This small molecule binds to this protein.
Small molecule (SMILES): CN1C(=O)N[C@@]2(OO)C(=O)NC(=O)N=C12

Sequence of chain 1.A:
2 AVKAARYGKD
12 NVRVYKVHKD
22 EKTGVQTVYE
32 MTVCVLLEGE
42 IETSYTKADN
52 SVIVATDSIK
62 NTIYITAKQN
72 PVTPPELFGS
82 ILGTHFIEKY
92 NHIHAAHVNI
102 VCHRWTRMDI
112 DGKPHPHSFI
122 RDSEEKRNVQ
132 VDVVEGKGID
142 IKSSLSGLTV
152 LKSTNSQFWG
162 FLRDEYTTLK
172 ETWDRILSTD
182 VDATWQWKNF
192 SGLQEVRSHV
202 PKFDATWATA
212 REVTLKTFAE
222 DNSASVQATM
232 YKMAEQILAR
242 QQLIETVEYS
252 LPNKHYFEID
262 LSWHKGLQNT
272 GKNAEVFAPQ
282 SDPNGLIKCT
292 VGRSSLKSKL

Sequence of chain 3.A:
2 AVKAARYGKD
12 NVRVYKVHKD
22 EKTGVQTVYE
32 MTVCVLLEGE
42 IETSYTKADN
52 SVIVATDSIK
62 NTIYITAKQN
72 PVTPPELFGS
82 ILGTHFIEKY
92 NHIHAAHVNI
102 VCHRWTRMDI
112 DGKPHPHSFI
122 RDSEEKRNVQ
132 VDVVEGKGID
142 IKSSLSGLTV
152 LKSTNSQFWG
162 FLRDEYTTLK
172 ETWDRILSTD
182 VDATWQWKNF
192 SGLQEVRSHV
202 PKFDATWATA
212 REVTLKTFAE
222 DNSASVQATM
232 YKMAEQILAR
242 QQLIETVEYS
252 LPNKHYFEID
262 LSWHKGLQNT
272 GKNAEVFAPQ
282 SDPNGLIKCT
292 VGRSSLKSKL

Binding-site contacts:
Ligand atom C2 contacts residue MUA1 of chain 3.E at 0.6 Å.
Ligand atom O2 contacts residue OXY1 of chain 3.D at 0.4 Å (h-bond).
Ligand atom C3 contacts residue MUA1 of chain 3.E at 0.1 Å.
Ligand atom N1 contacts residue OXY1 of chain 3.D at 3.3 Å (h-bond).
Ligand atom O3 contacts residue MUA1 of chain 3.E at 0.3 Å (h-bond).
Ligand atom N1 contacts residue THR57 of chain 1.A at 2.8 Å (h-bond).
Ligand atom O contacts residue THR57 of chain 1.A at 3.4 Å (h-bond).
Ligand atom N2 contacts residue GLN228 of chain 3.A at 3.0 Å (h-bond).
Ligand atom O contacts residue LEU170 of chain 3.A at 3.4 Å.
Ligand atom N3 contacts residue ARG176 of chain 3.A at 3.0 Å (salt-bridge).
Ligand atom O3 contacts residue GLN228 of chain 3.A at 2.9 Å (h-bond).
Ligand atom O2 contacts residue THR57 of chain 1.A at 2.6 Å (h-bond).
Ligand atom O contacts residue ASP58 of chain 1.A at 3.0 Å (salt-bridge).
Ligand atom O4 contacts residue ARG176 of chain 3.A at 2.8 Å (salt-bridge).
Ligand atom O1 contacts residue MUA1 of chain 3.E at 2.1 Å.
Ligand atom O contacts residue MUA1 of chain 3.E at 0.2 Å (h-bond).
Ligand atom O4 contacts residue MUA1 of chain 3.E at 0.1 Å (h-bond).
Ligand atom C1 contacts residue MUA1 of chain 3.E at 0.2 Å.
Ligand atom C contacts residue MUA1 of chain 3.E at 0.1 Å.
Ligand atom O4 contacts residue VAL227 of chain 3.A at 2.8 Å (h-bond).
Ligand atom O2 contacts residue ASN254 of chain 3.A at 3.1 Å (h-bond).
Ligand atom N1 contacts residue MUA1 of chain 3.E at 0.4 Å (h-bond).
Ligand atom O1 contacts residue THR57 of chain 1.A at 3.2 Å.
Ligand atom C contacts residue ARG176 of chain 3.A at 3.3 Å.
Ligand atom C5 contacts residue OXY1 of chain 3.D at 3.1 Å.
Ligand atom C5 contacts residue MUA1 of chain 3.E at 0.3 Å.
Ligand atom N2 contacts residue PHE159 of chain 3.A at 3.4 Å.
Ligand atom C2 contacts residue OXY1 of chain 3.D at 2.6 Å.
Ligand atom C1 contacts residue OXY1 of chain 3.D at 3.4 Å.
Ligand atom C1 contacts residue THR57 of chain 1.A at 3.2 Å.
Ligand atom N3 contacts residue MUA1 of chain 3.E at 0.1 Å (h-bond).
Ligand atom O1 contacts residue OXY1 of chain 3.D at 1.2 Å (h-bond).
Ligand atom C4 contacts residue MUA1 of chain 3.E at 0.1 Å.
Ligand atom O3 contacts residue ILE54 of chain 1.A at 3.4 Å.
Ligand atom N2 contacts residue MUA1 of chain 3.E at 0.2 Å (h-bond).
Ligand atom N contacts residue MUA1 of chain 3.E at 0.1 Å (h-bond).
Ligand atom N3 contacts residue ASN254 of chain 3.A at 3.2 Å (h-bond).
Ligand atom C3 contacts residue OXY1 of chain 3.D at 3.4 Å.
Ligand atom O2 contacts residue MUA1 of chain 3.E at 3.0 Å.
Ligand atom N contacts residue OXY1 of chain 3.D at 3.2 Å (h-bond).